A protein and the small-molecule ligand that binds it are described below.
Small molecule (SMILES): CC(=O)N[C@H]1[C@H](O[C@H]2[C@H](O)[C@@H](NC(C)=O)CO[C@@H]2CO)O[C@H](CO)[C@@H](O[C@@H]2O[C@H](CO)[C@@H](O)[C@H](O)[C@@H]2O)[C@@H]1O

Sequence of chain 1.C:
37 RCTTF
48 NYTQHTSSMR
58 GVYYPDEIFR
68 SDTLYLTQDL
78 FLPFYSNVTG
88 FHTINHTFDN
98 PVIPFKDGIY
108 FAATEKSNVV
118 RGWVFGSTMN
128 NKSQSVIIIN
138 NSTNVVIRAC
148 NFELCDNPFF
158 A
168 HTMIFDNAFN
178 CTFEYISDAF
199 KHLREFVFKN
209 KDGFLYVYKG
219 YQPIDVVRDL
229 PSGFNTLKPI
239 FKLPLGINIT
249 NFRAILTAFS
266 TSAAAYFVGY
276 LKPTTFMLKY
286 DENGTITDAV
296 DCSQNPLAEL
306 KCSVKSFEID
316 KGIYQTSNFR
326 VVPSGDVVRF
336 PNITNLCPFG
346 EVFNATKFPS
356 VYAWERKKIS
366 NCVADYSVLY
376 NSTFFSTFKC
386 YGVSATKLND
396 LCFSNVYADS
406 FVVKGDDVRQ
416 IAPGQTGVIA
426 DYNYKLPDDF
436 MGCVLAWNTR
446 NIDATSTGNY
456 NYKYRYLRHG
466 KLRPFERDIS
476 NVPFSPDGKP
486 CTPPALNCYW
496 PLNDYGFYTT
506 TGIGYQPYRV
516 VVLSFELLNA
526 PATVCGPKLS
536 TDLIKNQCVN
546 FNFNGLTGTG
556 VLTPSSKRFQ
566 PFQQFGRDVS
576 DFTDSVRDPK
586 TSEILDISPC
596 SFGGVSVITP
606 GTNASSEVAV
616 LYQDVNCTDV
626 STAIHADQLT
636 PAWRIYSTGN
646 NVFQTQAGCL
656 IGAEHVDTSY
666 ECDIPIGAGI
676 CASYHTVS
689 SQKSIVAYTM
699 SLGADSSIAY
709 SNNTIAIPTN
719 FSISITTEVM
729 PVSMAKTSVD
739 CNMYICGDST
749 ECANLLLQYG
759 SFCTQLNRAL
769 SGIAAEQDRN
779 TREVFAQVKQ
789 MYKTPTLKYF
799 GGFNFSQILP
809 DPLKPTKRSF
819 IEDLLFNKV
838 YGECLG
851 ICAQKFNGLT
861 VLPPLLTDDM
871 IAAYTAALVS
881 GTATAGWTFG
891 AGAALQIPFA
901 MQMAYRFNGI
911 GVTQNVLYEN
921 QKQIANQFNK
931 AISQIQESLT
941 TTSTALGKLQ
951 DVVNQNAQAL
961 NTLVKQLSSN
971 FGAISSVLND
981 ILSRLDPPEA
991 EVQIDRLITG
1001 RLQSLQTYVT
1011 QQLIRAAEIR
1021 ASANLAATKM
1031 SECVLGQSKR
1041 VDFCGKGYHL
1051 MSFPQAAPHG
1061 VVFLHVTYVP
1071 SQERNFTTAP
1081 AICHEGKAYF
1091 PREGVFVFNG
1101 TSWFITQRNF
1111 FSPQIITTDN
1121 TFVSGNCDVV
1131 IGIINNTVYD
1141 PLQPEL

Binding-site contacts:
Ligand atom C7 contacts residue LYS585 of chain 1.C at 3.5 Å.
Ligand atom C3 contacts residue LYS585 of chain 1.C at 4.3 Å.
Ligand atom C5 contacts residue ASN337 of chain 1.C at 3.6 Å.
Ligand atom C4 contacts residue ASN337 of chain 1.C at 4.1 Å.
Ligand atom O5 contacts residue ASN337 of chain 1.C at 2.4 Å (h-bond).
Ligand atom C1 contacts residue ASN337 of chain 1.C at 1.4 Å.
Ligand atom O7 contacts residue ASN337 of chain 1.C at 3.8 Å.
Ligand atom C8 contacts residue ASN337 of chain 1.C at 4.4 Å.
Ligand atom C3 contacts residue ASN337 of chain 1.C at 3.5 Å.
Ligand atom C7 contacts residue ASN337 of chain 1.C at 3.5 Å.
Ligand atom C2 contacts residue ASN337 of chain 1.C at 2.3 Å.
Ligand atom N2 contacts residue LYS585 of chain 1.C at 3.1 Å (salt-bridge).
Ligand atom C8 contacts residue LYS585 of chain 1.C at 3.1 Å.
Ligand atom C2 contacts residue LYS585 of chain 1.C at 4.2 Å.
Ligand atom N2 contacts residue ASN337 of chain 1.C at 2.7 Å (h-bond).
Ligand atom O3 contacts residue LYS585 of chain 1.C at 4.2 Å.